Sequence of chain 1.A:
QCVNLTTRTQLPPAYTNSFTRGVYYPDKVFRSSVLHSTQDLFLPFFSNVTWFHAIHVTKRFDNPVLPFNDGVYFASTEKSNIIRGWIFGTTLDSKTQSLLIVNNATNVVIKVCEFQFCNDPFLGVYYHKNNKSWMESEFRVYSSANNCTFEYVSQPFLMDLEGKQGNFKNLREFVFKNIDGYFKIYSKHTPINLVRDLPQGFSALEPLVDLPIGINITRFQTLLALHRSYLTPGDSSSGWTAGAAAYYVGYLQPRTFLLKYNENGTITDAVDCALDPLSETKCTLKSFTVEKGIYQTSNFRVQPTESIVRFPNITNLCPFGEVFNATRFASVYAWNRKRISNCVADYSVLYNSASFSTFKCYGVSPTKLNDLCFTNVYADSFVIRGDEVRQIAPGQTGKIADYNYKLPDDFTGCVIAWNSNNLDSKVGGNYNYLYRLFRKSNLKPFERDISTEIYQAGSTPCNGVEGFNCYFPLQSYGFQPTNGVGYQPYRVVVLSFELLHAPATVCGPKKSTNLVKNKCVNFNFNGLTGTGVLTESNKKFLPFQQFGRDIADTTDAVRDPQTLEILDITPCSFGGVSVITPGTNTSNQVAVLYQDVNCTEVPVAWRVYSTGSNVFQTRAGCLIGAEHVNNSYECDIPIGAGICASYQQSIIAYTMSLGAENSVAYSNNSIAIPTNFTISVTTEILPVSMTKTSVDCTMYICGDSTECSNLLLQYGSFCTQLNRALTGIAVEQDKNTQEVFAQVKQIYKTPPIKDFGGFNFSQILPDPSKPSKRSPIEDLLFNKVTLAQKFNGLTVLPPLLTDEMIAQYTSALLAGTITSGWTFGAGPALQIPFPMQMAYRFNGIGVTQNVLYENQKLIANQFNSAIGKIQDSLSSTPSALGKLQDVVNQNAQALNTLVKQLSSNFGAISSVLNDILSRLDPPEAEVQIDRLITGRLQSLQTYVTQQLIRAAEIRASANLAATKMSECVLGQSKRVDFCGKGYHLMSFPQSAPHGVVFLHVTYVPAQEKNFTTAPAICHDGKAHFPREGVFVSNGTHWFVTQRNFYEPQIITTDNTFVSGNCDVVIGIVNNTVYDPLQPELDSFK

Binding-site contacts:
Ligand atom C4 contacts residue ASN801 of chain 1.A at 4.2 Å.
Ligand atom C3 contacts residue SER803 of chain 1.A at 4.5 Å.
Ligand atom N2 contacts residue ASN801 of chain 1.A at 2.9 Å (h-bond).
Ligand atom C3 contacts residue ASN801 of chain 1.A at 3.8 Å.
Ligand atom C1 contacts residue ASN801 of chain 1.A at 1.4 Å.
Ligand atom C2 contacts residue ASN801 of chain 1.A at 2.5 Å.
Ligand atom C5 contacts residue SER803 of chain 1.A at 3.8 Å.
Ligand atom C5 contacts residue ASN801 of chain 1.A at 3.7 Å.
Ligand atom O5 contacts residue ASN801 of chain 1.A at 2.4 Å (h-bond).
Ligand atom O5 contacts residue SER803 of chain 1.A at 3.8 Å.
Ligand atom C1 contacts residue SER803 of chain 1.A at 3.4 Å.
Ligand atom C7 contacts residue ASN801 of chain 1.A at 3.8 Å.
Ligand atom O7 contacts residue ASN801 of chain 1.A at 4.3 Å.
Ligand atom C2 contacts residue SER803 of chain 1.A at 4.4 Å.

A small-molecule ligand and the protein it binds are described below.
Small molecule (SMILES): CC(=O)N[C@@H]1[C@@H](O)[C@H](O)[C@@H](CO)O[C@H]1O